Sequence of chain 1.A:
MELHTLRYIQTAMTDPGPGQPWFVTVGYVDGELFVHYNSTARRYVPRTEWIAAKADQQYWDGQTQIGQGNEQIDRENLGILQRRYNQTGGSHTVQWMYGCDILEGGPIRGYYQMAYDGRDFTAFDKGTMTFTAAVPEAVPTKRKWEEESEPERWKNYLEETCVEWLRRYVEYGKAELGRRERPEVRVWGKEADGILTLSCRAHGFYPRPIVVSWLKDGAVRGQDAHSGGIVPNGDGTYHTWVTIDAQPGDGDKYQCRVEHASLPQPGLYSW

The protein below binds the small molecule below.
Small molecule (SMILES): CSCC[C@H](NC(=O)[C@@H](NC(=O)CNC(=O)[C@@H](NC(=O)CNC(=O)[C@H](CCCCN)NC(=O)[C@@H](NC(=O)[C@H](C)N)C(C)C)C(C)C)[C@@H](C)O)C(=O)N[C@H](C(=O)O)C(C)C

Binding-site contacts:
Ligand atom CB contacts residue TRP165 of chain 1.A at 3.5 Å (hydrophobic).
Ligand atom O contacts residue ILE73 of chain 1.A at 3.5 Å.
Ligand atom CG1 contacts residue TYR44 of chain 1.A at 3.2 Å (hydrophobic).
Ligand atom O contacts residue ARG153 of chain 1.A at 2.8 Å (salt-bridge).
Ligand atom N contacts residue GLN63 of chain 1.A at 2.9 Å (h-bond).
Ligand atom N contacts residue ASN70 of chain 1.A at 2.8 Å (h-bond).
Ligand atom CG2 contacts residue ASN70 of chain 1.A at 3.4 Å.
Ligand atom CE contacts residue TRP96 of chain 1.A at 3.4 Å (hydrophobic).
Ligand atom O contacts residue TYR157 of chain 1.A at 2.5 Å (h-bond).
Ligand atom CE contacts residue MET114 of chain 1.A at 3.5 Å (hydrophobic).
Ligand atom CA contacts residue GLN63 of chain 1.A at 3.3 Å.
Ligand atom O contacts residue ILE73 of chain 1.A at 3.5 Å.
Ligand atom O contacts residue TRP154 of chain 1.A at 3.5 Å.
Ligand atom CG2 contacts residue TRP96 of chain 1.A at 3.5 Å (hydrophobic).
Ligand atom O contacts residue ASN77 of chain 1.A at 3.1 Å (h-bond).
Ligand atom CE contacts residue ARG153 of chain 1.A at 3.5 Å.
Ligand atom CA contacts residue ASN70 of chain 1.A at 3.2 Å.
Ligand atom CB contacts residue ASN77 of chain 1.A at 3.5 Å.
Ligand atom O contacts residue TRP145 of chain 1.A at 2.8 Å (h-bond).
Ligand atom C contacts residue ASN70 of chain 1.A at 3.4 Å.
Ligand atom O contacts residue ARG84 of chain 1.A at 3.4 Å (salt-bridge).
Ligand atom CA contacts residue TYR8 of chain 1.A at 3.4 Å (hydrophobic).
Ligand atom CG1 contacts residue TYR8 of chain 1.A at 3.5 Å (hydrophobic).
Ligand atom N contacts residue TYR8 of chain 1.A at 2.8 Å (h-bond).
Ligand atom O contacts residue ASN70 of chain 1.A at 3.1 Å (h-bond).
Ligand atom O contacts residue ILE80 of chain 1.A at 3.4 Å.
Ligand atom CG2 contacts residue GLN63 of chain 1.A at 3.3 Å.
Ligand atom OXT contacts residue ARG84 of chain 1.A at 3.2 Å.
Ligand atom N contacts residue TYR169 of chain 1.A at 2.7 Å (h-bond).
Ligand atom O contacts residue TYR98 of chain 1.A at 3.4 Å (h-bond).
Ligand atom CB contacts residue TYR98 of chain 1.A at 3.4 Å (hydrophobic).
Ligand atom O contacts residue ILE80 of chain 1.A at 3.4 Å.
Ligand atom O contacts residue TYR8 of chain 1.A at 3.5 Å.
Ligand atom N contacts residue ASN77 of chain 1.A at 2.8 Å (h-bond).
Ligand atom N contacts residue THR141 of chain 1.A at 3.2 Å (h-bond).
Ligand atom CG contacts residue ASN77 of chain 1.A at 3.5 Å.
Ligand atom CG2 contacts residue ILE66 of chain 1.A at 3.5 Å (hydrophobic).
Ligand atom CA contacts residue TYR169 of chain 1.A at 3.5 Å (hydrophobic).
Ligand atom N contacts residue TYR112 of chain 1.A at 3.0 Å (h-bond).
Ligand atom N contacts residue TYR98 of chain 1.A at 3.2 Å (h-bond).